Sequence of chain 11.B:
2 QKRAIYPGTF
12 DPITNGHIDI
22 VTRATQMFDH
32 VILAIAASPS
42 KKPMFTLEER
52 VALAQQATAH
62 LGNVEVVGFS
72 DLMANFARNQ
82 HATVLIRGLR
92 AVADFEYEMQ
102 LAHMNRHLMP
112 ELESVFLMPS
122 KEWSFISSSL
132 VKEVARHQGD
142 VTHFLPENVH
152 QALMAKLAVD

This protein binds this small molecule.
Small molecule (SMILES): CC(C)(CO)[C@@H](O)C(=O)NCCc1nc2cccc(O)c2[nH]1

Binding-site contacts:
Ligand atom O22 contacts residue ARG88 of chain 11.B at 3.3 Å (salt-bridge).
Ligand atom C10 contacts residue LEU73 of chain 11.B at 3.6 Å (hydrophobic).
Ligand atom C19 contacts residue THR10 of chain 11.B at 3.8 Å.
Ligand atom C9 contacts residue MET74 of chain 11.B at 3.9 Å (hydrophobic).
Ligand atom N11 contacts residue MET74 of chain 11.B at 3.0 Å (h-bond).
Ligand atom C7 contacts residue VAL135 of chain 6.B at 3.8 Å (hydrophobic).
Ligand atom C2 contacts residue ASP72 of chain 11.B at 3.9 Å.
Ligand atom C21 contacts residue PRO8 of chain 11.B at 3.8 Å (hydrophobic).
Ligand atom C5 contacts residue ASN106 of chain 11.B at 3.1 Å.
Ligand atom O22 contacts residue TYR98 of chain 11.B at 3.5 Å (h-bond).
Ligand atom C6 contacts residue VAL135 of chain 6.B at 3.5 Å (hydrophobic).
Ligand atom C6 contacts residue LEU102 of chain 11.B at 3.7 Å (hydrophobic).
Ligand atom O13 contacts residue MET74 of chain 11.B at 3.6 Å (h-bond).
Ligand atom C21 contacts residue GLY9 of chain 11.B at 3.8 Å.
Ligand atom C3 contacts residue ASP72 of chain 11.B at 4.0 Å.
Ligand atom C6 contacts residue LEU131 of chain 6.B at 3.9 Å (hydrophobic).
Ligand atom C2 contacts residue MET74 of chain 11.B at 3.9 Å (hydrophobic).
Ligand atom C21 contacts residue ARG88 of chain 11.B at 3.3 Å.
Ligand atom O22 contacts residue LEU102 of chain 11.B at 3.4 Å.
Ligand atom C7 contacts residue LEU102 of chain 11.B at 3.8 Å (hydrophobic).
Ligand atom C9 contacts residue LEU73 of chain 11.B at 3.4 Å (hydrophobic).
Ligand atom C6 contacts residue MET105 of chain 11.B at 3.8 Å (hydrophobic).
Ligand atom C19 contacts residue GLY9 of chain 11.B at 3.8 Å.
Ligand atom O13 contacts residue LEU73 of chain 11.B at 3.6 Å.
Ligand atom O17 contacts residue TYR98 of chain 11.B at 3.8 Å.
Ligand atom C19 contacts residue ALA37 of chain 11.B at 4.0 Å (hydrophobic).
Ligand atom C10 contacts residue ASN106 of chain 11.B at 3.2 Å.
Ligand atom O13 contacts residue LEU109 of chain 11.B at 3.9 Å.
Ligand atom C20 contacts residue ARG88 of chain 11.B at 3.6 Å.
Ligand atom C5 contacts residue MET105 of chain 11.B at 3.9 Å (hydrophobic).
Ligand atom C7 contacts residue LEU131 of chain 6.B at 3.9 Å (hydrophobic).
Ligand atom C1 contacts residue MET74 of chain 11.B at 3.8 Å (hydrophobic).
Ligand atom C3 contacts residue MET74 of chain 11.B at 3.9 Å (hydrophobic).
Ligand atom C3 contacts residue PHE70 of chain 11.B at 3.9 Å (hydrophobic).
Ligand atom C5 contacts residue LEU109 of chain 11.B at 3.8 Å (hydrophobic).
Ligand atom C1 contacts residue LEU73 of chain 11.B at 3.9 Å (hydrophobic).
Ligand atom O13 contacts residue ASN106 of chain 11.B at 2.7 Å (h-bond).
Ligand atom O13 contacts residue ALA75 of chain 11.B at 3.0 Å (h-bond).
Ligand atom N11 contacts residue LEU73 of chain 11.B at 3.4 Å.
Ligand atom O15 contacts residue MET74 of chain 11.B at 3.1 Å.

Sequence of chain 6.B:
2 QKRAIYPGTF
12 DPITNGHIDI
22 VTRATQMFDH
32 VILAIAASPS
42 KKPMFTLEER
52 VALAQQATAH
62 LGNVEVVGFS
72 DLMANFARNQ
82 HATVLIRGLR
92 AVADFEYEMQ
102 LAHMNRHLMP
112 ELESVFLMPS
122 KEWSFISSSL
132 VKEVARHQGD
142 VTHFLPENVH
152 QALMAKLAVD